Binding-site contacts:
Ligand atom N2 contacts residue ASN616 of chain 1.A at 2.9 Å (h-bond).
Ligand atom C7 contacts residue ASN616 of chain 1.A at 3.5 Å.
Ligand atom C5 contacts residue ASN616 of chain 1.A at 3.7 Å.
Ligand atom C2 contacts residue ASN616 of chain 1.A at 2.5 Å.
Ligand atom C1 contacts residue ASN616 of chain 1.A at 1.5 Å.
Ligand atom O7 contacts residue THR618 of chain 1.A at 3.3 Å.
Ligand atom O5 contacts residue ASN616 of chain 1.A at 2.4 Å (h-bond).
Ligand atom C4 contacts residue ASN616 of chain 1.A at 4.3 Å.
Ligand atom C8 contacts residue THR618 of chain 1.A at 3.5 Å.
Ligand atom N2 contacts residue THR618 of chain 1.A at 4.3 Å.
Ligand atom C3 contacts residue ASN616 of chain 1.A at 3.8 Å.
Ligand atom C7 contacts residue THR618 of chain 1.A at 3.6 Å.
Ligand atom O7 contacts residue ASN616 of chain 1.A at 3.7 Å.

This small molecule binds to this protein.
Small molecule (SMILES): CC(=O)N[C@@H]1[C@@H](O)[C@H](O)[C@@H](CO)O[C@H]1O

Sequence of chain 1.A:
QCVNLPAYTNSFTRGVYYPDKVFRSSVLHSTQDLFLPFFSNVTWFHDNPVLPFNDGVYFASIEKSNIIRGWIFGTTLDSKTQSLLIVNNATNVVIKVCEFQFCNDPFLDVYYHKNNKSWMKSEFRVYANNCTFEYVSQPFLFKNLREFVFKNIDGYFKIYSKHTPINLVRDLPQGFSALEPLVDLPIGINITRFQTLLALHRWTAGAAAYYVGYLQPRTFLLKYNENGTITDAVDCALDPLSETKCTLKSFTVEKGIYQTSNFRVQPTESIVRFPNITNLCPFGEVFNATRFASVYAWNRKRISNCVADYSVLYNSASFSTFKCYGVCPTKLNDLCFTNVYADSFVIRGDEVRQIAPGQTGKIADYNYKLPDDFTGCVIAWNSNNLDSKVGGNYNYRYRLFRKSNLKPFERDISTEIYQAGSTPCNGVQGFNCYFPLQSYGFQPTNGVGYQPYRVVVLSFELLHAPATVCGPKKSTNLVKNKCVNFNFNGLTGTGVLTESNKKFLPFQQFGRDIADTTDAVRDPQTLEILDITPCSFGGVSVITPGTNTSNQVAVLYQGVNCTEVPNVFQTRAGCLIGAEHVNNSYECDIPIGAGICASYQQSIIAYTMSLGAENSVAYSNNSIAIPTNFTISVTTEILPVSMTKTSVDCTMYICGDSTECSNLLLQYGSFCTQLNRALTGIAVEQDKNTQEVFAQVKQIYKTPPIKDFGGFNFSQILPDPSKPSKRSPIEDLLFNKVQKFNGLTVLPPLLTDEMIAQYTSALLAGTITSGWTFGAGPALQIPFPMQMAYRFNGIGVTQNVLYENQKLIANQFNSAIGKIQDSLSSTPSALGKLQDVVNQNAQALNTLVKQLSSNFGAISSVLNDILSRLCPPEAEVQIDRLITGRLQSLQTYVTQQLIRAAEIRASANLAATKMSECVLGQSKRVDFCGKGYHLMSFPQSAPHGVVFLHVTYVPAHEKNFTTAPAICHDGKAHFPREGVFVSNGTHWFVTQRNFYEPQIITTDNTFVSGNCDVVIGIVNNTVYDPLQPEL